Binding-site contacts:
Ligand atom O6 contacts residue LYS108 of chain 1.B at 4.4 Å.
Ligand atom C6 contacts residue SER109 of chain 1.B at 4.2 Å.
Ligand atom O5 contacts residue ASN47 of chain 1.B at 2.4 Å (h-bond).
Ligand atom C8 contacts residue ILE26 of chain 1.B at 3.5 Å (hydrophobic).
Ligand atom O6 contacts residue GLU71 of chain 1.B at 3.1 Å (salt-bridge).
Ligand atom C1 contacts residue GLU71 of chain 1.B at 4.2 Å.
Ligand atom C2 contacts residue ASN47 of chain 1.B at 2.3 Å.
Ligand atom C7 contacts residue ASN47 of chain 1.B at 3.2 Å.
Ligand atom C2 contacts residue GLU71 of chain 1.B at 4.2 Å.
Ligand atom C1 contacts residue VAL70 of chain 1.B at 4.2 Å (hydrophobic).
Ligand atom O6 contacts residue SER109 of chain 1.B at 2.9 Å (h-bond).
Ligand atom O5 contacts residue VAL70 of chain 1.B at 3.5 Å.
Ligand atom O5 contacts residue GLU71 of chain 1.B at 3.4 Å.
Ligand atom C1 contacts residue ASN47 of chain 1.B at 1.4 Å.
Ligand atom C4 contacts residue GLU71 of chain 1.B at 4.0 Å.
Ligand atom O7 contacts residue ASN47 of chain 1.B at 3.1 Å (h-bond).
Ligand atom N2 contacts residue ASN47 of chain 1.B at 2.8 Å (h-bond).
Ligand atom C4 contacts residue ASN47 of chain 1.B at 4.2 Å.
Ligand atom C5 contacts residue GLU71 of chain 1.B at 4.1 Å.
Ligand atom C6 contacts residue GLU71 of chain 1.B at 4.1 Å.
Ligand atom C6 contacts residue LYS108 of chain 1.B at 4.4 Å.
Ligand atom O6 contacts residue VAL70 of chain 1.B at 4.3 Å.
Ligand atom C5 contacts residue ASN47 of chain 1.B at 3.7 Å.
Ligand atom C6 contacts residue VAL70 of chain 1.B at 4.0 Å (hydrophobic).
Ligand atom C5 contacts residue VAL70 of chain 1.B at 4.0 Å (hydrophobic).
Ligand atom C7 contacts residue ILE26 of chain 1.B at 4.3 Å (hydrophobic).
Ligand atom C3 contacts residue ASN47 of chain 1.B at 3.7 Å.

Sequence of chain 1.B:
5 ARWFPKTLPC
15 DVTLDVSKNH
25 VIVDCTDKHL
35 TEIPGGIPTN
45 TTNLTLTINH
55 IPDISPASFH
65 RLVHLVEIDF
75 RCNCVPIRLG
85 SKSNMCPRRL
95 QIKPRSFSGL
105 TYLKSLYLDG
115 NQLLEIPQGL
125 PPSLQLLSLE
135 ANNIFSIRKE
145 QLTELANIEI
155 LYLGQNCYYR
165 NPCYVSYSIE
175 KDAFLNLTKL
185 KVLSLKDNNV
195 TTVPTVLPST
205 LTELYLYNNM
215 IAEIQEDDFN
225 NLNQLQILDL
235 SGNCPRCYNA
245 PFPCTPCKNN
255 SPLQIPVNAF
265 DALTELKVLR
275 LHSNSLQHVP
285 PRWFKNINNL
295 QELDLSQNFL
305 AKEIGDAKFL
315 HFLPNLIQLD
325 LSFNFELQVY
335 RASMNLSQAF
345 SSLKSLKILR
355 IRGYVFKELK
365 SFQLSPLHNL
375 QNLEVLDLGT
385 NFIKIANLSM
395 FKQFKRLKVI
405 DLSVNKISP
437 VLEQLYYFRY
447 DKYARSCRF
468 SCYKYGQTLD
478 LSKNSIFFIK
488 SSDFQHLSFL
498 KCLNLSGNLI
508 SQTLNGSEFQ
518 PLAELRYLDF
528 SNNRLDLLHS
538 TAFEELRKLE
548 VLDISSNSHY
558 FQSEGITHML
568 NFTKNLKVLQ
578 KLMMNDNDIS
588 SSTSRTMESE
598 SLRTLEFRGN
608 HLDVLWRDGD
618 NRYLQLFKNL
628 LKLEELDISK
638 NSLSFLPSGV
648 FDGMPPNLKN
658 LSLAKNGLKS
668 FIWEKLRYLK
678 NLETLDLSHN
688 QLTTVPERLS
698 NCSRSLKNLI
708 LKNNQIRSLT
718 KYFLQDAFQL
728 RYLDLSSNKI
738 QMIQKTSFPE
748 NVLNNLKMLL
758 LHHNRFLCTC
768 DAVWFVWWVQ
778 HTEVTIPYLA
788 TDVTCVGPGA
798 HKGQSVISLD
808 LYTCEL

The protein below binds the small molecule below.
Small molecule (SMILES): CC(=O)N[C@@H]1[C@@H](O)[C@H](O)[C@@H](CO)O[C@H]1O